This small molecule binds to this protein.
Small molecule (SMILES): O=C(CO)[C@H](O)[C@H](O)[C@H](O)CO

Sequence of chain 1.D:
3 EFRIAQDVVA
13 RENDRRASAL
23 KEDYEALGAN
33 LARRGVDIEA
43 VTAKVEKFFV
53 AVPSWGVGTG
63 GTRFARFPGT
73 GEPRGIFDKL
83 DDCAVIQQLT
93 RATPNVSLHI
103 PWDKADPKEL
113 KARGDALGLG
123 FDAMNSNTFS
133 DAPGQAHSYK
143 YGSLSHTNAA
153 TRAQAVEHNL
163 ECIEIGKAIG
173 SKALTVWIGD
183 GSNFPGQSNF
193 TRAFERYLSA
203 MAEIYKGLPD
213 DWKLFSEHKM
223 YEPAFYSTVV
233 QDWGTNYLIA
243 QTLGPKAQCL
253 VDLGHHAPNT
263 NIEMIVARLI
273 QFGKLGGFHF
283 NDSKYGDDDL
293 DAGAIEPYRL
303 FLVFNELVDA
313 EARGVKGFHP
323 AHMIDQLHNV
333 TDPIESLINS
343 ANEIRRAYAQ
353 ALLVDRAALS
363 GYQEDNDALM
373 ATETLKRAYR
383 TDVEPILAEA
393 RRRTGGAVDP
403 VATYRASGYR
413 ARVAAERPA

Binding-site contacts:
Ligand atom O2 contacts residue MN1 of chain 1.K at 2.3 Å.
Ligand atom O2 contacts residue HIS257 of chain 1.C at 3.0 Å (h-bond).
Ligand atom C2 contacts residue TRP179 of chain 1.C at 3.9 Å (hydrophobic).
Ligand atom C2 contacts residue MN1 of chain 1.K at 3.1 Å.
Ligand atom O3 contacts residue ASP327 of chain 1.C at 2.9 Å (salt-bridge).
Ligand atom C2 contacts residue HIS257 of chain 1.C at 3.7 Å.
Ligand atom O4 contacts residue HIS101 of chain 1.C at 3.0 Å (h-bond).
Ligand atom C1 contacts residue MN1 of chain 1.L at 2.9 Å.
Ligand atom O2 contacts residue ASP327 of chain 1.C at 3.0 Å (salt-bridge).
Ligand atom C1 contacts residue TRP179 of chain 1.C at 3.4 Å (hydrophobic).
Ligand atom O1 contacts residue HIS257 of chain 1.C at 3.3 Å (h-bond).
Ligand atom O5 contacts residue MN1 of chain 1.K at 3.9 Å.
Ligand atom C6 contacts residue HIS101 of chain 1.C at 3.8 Å.
Ligand atom C2 contacts residue ASP327 of chain 1.C at 3.6 Å.
Ligand atom O1 contacts residue LYS221 of chain 1.C at 2.6 Å (salt-bridge).
Ligand atom O1 contacts residue PHE66 of chain 1.D at 3.4 Å.
Ligand atom C2 contacts residue GLU219 of chain 1.C at 3.7 Å.
Ligand atom O2 contacts residue MN1 of chain 1.L at 2.2 Å.
Ligand atom O3 contacts residue MN1 of chain 1.K at 2.3 Å.
Ligand atom O1 contacts residue ASP289 of chain 1.C at 3.0 Å (salt-bridge).
Ligand atom C5 contacts residue ASP327 of chain 1.C at 3.4 Å.
Ligand atom C3 contacts residue GLU219 of chain 1.C at 3.4 Å.
Ligand atom O2 contacts residue GLU219 of chain 1.C at 3.1 Å (salt-bridge).
Ligand atom C1 contacts residue LYS221 of chain 1.C at 3.7 Å.
Ligand atom O3 contacts residue HIS281 of chain 1.C at 3.2 Å.
Ligand atom C3 contacts residue TRP179 of chain 1.C at 3.6 Å (hydrophobic).
Ligand atom C3 contacts residue MN1 of chain 1.K at 3.3 Å.
Ligand atom O3 contacts residue GLU219 of chain 1.C at 2.7 Å (salt-bridge).
Ligand atom O6 contacts residue PHE66 of chain 1.D at 3.5 Å.
Ligand atom O5 contacts residue ASP327 of chain 1.C at 2.8 Å (salt-bridge).
Ligand atom O4 contacts residue TRP179 of chain 1.C at 3.8 Å.
Ligand atom O1 contacts residue MN1 of chain 1.L at 1.9 Å.
Ligand atom C4 contacts residue TRP179 of chain 1.C at 3.6 Å (hydrophobic).
Ligand atom O5 contacts residue MN1 of chain 1.L at 4.0 Å.
Ligand atom C6 contacts residue TRP57 of chain 1.C at 3.8 Å (hydrophobic).
Ligand atom O2 contacts residue ASP254 of chain 1.C at 3.3 Å (salt-bridge).
Ligand atom C1 contacts residue PHE66 of chain 1.D at 3.6 Å (hydrophobic).
Ligand atom O1 contacts residue TRP179 of chain 1.C at 3.8 Å.
Ligand atom C3 contacts residue ASP327 of chain 1.C at 3.7 Å.
Ligand atom C2 contacts residue MN1 of chain 1.L at 2.9 Å.

Sequence of chain 1.C:
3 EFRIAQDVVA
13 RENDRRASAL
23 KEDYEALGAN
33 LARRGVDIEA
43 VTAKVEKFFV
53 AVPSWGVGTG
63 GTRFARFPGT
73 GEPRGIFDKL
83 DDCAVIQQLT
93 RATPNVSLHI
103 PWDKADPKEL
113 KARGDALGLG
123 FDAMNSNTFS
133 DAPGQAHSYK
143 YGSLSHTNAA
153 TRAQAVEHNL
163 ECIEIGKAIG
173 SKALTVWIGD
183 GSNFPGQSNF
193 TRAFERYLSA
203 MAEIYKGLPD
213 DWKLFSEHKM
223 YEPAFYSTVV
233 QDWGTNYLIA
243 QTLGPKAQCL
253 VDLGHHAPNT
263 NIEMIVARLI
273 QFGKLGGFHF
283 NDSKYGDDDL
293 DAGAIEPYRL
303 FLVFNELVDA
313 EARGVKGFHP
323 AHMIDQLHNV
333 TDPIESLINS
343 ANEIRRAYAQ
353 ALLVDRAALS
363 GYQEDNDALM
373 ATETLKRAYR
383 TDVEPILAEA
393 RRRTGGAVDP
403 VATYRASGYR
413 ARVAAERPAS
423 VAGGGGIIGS